Sequence of chain 1.I:
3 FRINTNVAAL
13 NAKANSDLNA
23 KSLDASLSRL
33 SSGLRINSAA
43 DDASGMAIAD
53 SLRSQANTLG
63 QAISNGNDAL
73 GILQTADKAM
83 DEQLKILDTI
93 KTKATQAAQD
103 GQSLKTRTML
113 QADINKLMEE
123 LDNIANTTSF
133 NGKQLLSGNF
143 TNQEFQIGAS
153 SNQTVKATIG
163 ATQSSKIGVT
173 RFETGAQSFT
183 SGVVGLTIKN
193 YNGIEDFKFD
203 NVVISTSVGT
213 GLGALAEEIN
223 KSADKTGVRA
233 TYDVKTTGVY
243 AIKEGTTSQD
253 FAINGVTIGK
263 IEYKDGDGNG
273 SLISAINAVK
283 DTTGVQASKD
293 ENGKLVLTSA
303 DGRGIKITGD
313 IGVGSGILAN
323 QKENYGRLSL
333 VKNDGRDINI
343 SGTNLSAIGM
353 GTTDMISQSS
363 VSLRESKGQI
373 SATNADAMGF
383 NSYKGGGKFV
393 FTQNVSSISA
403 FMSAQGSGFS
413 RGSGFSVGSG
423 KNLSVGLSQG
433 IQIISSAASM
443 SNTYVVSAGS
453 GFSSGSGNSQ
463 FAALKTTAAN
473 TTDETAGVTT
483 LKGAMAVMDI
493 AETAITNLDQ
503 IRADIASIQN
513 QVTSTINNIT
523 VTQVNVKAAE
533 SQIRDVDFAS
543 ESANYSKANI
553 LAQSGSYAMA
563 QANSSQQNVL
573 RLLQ

Binding-site contacts:
Ligand atom C4 contacts residue ASN444 of chain 1.I at 3.8 Å.
Ligand atom C6 contacts residue THR469 of chain 1.I at 3.7 Å.
Ligand atom O4 contacts residue LYS467 of chain 1.I at 2.9 Å (salt-bridge).
Ligand atom C4 contacts residue ALA470 of chain 1.I at 4.5 Å (hydrophobic).
Ligand atom O1A contacts residue THR469 of chain 1.I at 3.4 Å.
Ligand atom C3 contacts residue LYS467 of chain 1.I at 4.2 Å.
Ligand atom C4 contacts residue THR469 of chain 1.I at 2.9 Å.
Ligand atom C3 contacts residue ALA470 of chain 1.I at 4.1 Å (hydrophobic).
Ligand atom C5 contacts residue THR469 of chain 1.I at 3.8 Å.
Ligand atom O4 contacts residue ASN444 of chain 1.I at 4.2 Å.
Ligand atom C3 contacts residue THR469 of chain 1.I at 1.7 Å.
Ligand atom C1 contacts residue THR469 of chain 1.I at 2.6 Å.
Ligand atom C5 contacts residue ASN444 of chain 1.I at 4.2 Å.
Ligand atom C4 contacts residue LYS467 of chain 1.I at 4.0 Å.
Ligand atom C2 contacts residue ALA470 of chain 1.I at 3.6 Å (hydrophobic).
Ligand atom O4 contacts residue THR469 of chain 1.I at 3.9 Å.
Ligand atom O8 contacts residue THR469 of chain 1.I at 4.3 Å.
Ligand atom O1B contacts residue THR469 of chain 1.I at 3.1 Å (h-bond).
Ligand atom N5 contacts residue THR469 of chain 1.I at 4.3 Å.
Ligand atom C2 contacts residue THR469 of chain 1.I at 1.4 Å.
Ligand atom O6 contacts residue THR469 of chain 1.I at 2.6 Å (h-bond).
Ligand atom O6 contacts residue ALA470 of chain 1.I at 3.6 Å (h-bond).

The protein below binds the small molecule below.
Small molecule (SMILES): C[C@H](O)[C@H](N)[C@@H]1O[C@](O)(C(=O)O)C[C@H](O)[C@@H]1N